Binding-site contacts:
Ligand atom N5 contacts residue ASN275 of chain 1.A at 3.4 Å (h-bond).
Ligand atom C1 contacts residue ASN283 of chain 1.A at 3.4 Å.
Ligand atom C5 contacts residue PRO231 of chain 1.C at 3.7 Å (hydrophobic).
Ligand atom O2 contacts residue ASP91 of chain 1.C at 2.5 Å (salt-bridge).
Ligand atom O2 contacts residue GLY282 of chain 1.A at 3.8 Å.
Ligand atom C6 contacts residue GLY282 of chain 1.A at 3.6 Å.
Ligand atom O3 contacts residue ASP91 of chain 1.C at 3.5 Å.
Ligand atom C1 contacts residue ARG104 of chain 1.C at 3.8 Å.
Ligand atom C11 contacts residue ASP232 of chain 1.C at 3.6 Å.
Ligand atom C4 contacts residue PRO231 of chain 1.C at 3.6 Å (hydrophobic).
Ligand atom C5 contacts residue ASN283 of chain 1.A at 3.8 Å.
Ligand atom C5 contacts residue ASN275 of chain 1.A at 3.5 Å.
Ligand atom O6 contacts residue GLY282 of chain 1.A at 3.5 Å.
Ligand atom C4 contacts residue ASP232 of chain 1.C at 3.4 Å.
Ligand atom O4 contacts residue ASN275 of chain 1.A at 3.0 Å (h-bond).
Ligand atom O1B contacts residue ARG104 of chain 1.C at 3.0 Å (salt-bridge).
Ligand atom C5 contacts residue GLY282 of chain 1.A at 3.8 Å.
Ligand atom O7 contacts residue PRO274 of chain 1.A at 3.6 Å.
Ligand atom O10 contacts residue ASN275 of chain 1.A at 3.0 Å (h-bond).
Ligand atom C3 contacts residue ARG104 of chain 1.C at 3.8 Å.
Ligand atom O5 contacts residue ASN283 of chain 1.A at 3.7 Å.
Ligand atom C6 contacts residue ASN283 of chain 1.A at 3.8 Å.
Ligand atom C11 contacts residue ILE233 of chain 1.C at 3.6 Å (hydrophobic).
Ligand atom O10 contacts residue ARG270 of chain 1.A at 3.6 Å.
Ligand atom C10 contacts residue PRO231 of chain 1.C at 3.8 Å (hydrophobic).
Ligand atom N5 contacts residue PRO231 of chain 1.C at 3.0 Å (h-bond).
Ligand atom O2 contacts residue PRO274 of chain 1.A at 3.4 Å.
Ligand atom C4 contacts residue ASN275 of chain 1.A at 3.7 Å.
Ligand atom O4 contacts residue PRO231 of chain 1.C at 3.9 Å.
Ligand atom O6 contacts residue ASN283 of chain 1.A at 3.0 Å (h-bond).
Ligand atom O4 contacts residue ARG95 of chain 1.C at 3.5 Å.
Ligand atom C11 contacts residue PRO231 of chain 1.C at 3.5 Å (hydrophobic).
Ligand atom O6 contacts residue ALA273 of chain 1.A at 3.7 Å.
Ligand atom C6 contacts residue ALA273 of chain 1.A at 3.8 Å (hydrophobic).
Ligand atom C10 contacts residue ASN275 of chain 1.A at 3.3 Å.
Ligand atom C5 contacts residue PRO274 of chain 1.A at 3.9 Å (hydrophobic).
Ligand atom C2 contacts residue ASP91 of chain 1.C at 3.2 Å.
Ligand atom C11 contacts residue GLY234 of chain 1.C at 3.8 Å.
Ligand atom O4 contacts residue ASP232 of chain 1.C at 2.8 Å (salt-bridge).
Ligand atom O6 contacts residue PRO274 of chain 1.A at 3.6 Å.

Sequence of chain 1.C:
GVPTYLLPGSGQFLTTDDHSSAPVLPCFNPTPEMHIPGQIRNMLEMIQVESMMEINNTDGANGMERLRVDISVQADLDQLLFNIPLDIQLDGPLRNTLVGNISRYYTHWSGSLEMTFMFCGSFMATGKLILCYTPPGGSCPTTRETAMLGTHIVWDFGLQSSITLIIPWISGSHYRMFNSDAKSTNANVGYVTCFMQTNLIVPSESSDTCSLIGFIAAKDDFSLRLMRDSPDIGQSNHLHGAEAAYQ

Sequence of chain 1.A:
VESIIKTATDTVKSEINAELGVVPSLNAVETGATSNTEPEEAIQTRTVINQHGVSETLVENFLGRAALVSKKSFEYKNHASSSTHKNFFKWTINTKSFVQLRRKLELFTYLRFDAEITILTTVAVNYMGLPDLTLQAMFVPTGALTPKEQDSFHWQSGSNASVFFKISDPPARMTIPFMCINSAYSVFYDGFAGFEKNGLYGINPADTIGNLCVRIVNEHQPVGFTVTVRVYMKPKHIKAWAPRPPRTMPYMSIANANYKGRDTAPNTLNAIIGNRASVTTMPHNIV

A protein and the small-molecule ligand that binds it are described below.
Small molecule (SMILES): CC(=O)N[C@@H]1[C@@H](O)[C@H](O[C@@H]2O[C@H](CO)[C@H](O)[C@H](O[C@]3(C(=O)O)C[C@H](O)[C@@H](NC(C)=O)[C@H]([C@H](O)[C@H](O)CO)O3)[C@H]2O)[C@@H](CO)O[C@H]1O